Binding-site contacts:
Ligand atom O19 contacts residue TYR56 of chain 1.H at 3.4 Å.
Ligand atom C4 contacts residue TYR64 of chain 1.H at 3.5 Å (hydrophobic).
Ligand atom C6 contacts residue TYR64 of chain 1.H at 3.7 Å (hydrophobic).
Ligand atom C7 contacts residue ASP73 of chain 1.H at 3.5 Å.
Ligand atom O18 contacts residue TYR56 of chain 1.H at 3.7 Å.
Ligand atom C11 contacts residue TRP88 of chain 1.H at 3.6 Å (hydrophobic).
Ligand atom O19 contacts residue TRP60 of chain 1.H at 3.1 Å (h-bond).
Ligand atom C5 contacts residue TYR64 of chain 1.H at 3.5 Å (hydrophobic).
Ligand atom C4 contacts residue LEU36 of chain 1.H at 3.7 Å (hydrophobic).
Ligand atom O2 contacts residue GLY38 of chain 1.H at 3.1 Å.
Ligand atom C9 contacts residue SER129 of chain 1.H at 3.7 Å.
Ligand atom O2 contacts residue ALA50 of chain 1.H at 3.6 Å.
Ligand atom C27 contacts residue GLY126 of chain 1.H at 3.6 Å.
Ligand atom O3 contacts residue ALA50 of chain 1.H at 3.1 Å.
Ligand atom O2 contacts residue LEU40 of chain 1.H at 3.6 Å.
Ligand atom O17 contacts residue SER129 of chain 1.H at 3.1 Å (h-bond).
Ligand atom N16 contacts residue TRP60 of chain 1.H at 3.5 Å (h-bond).
Ligand atom O22 contacts residue LEU36 of chain 1.H at 3.3 Å.
Ligand atom N8 contacts residue ASP73 of chain 1.H at 2.8 Å (salt-bridge).
Ligand atom O18 contacts residue LEU110 of chain 1.H at 3.1 Å.
Ligand atom O17 contacts residue TYR56 of chain 1.H at 2.7 Å (h-bond).
Ligand atom N16 contacts residue TYR56 of chain 1.H at 3.7 Å.
Ligand atom O18 contacts residue TRP60 of chain 1.H at 3.2 Å (h-bond).
Ligand atom C3 contacts residue TYR64 of chain 1.H at 3.4 Å (hydrophobic).
Ligand atom C1 contacts residue TYR64 of chain 1.H at 3.5 Å (hydrophobic).
Ligand atom C30 contacts residue ALA127 of chain 1.H at 3.5 Å (hydrophobic).
Ligand atom C2 contacts residue TYR64 of chain 1.H at 3.5 Å (hydrophobic).
Ligand atom C11 contacts residue THR75 of chain 1.H at 3.7 Å.
Ligand atom C9 contacts residue ASP73 of chain 1.H at 3.6 Å.
Ligand atom BR1 contacts residue TYR47 of chain 1.H at 3.7 Å.
Ligand atom O20 contacts residue TYR64 of chain 1.H at 3.7 Å.
Ligand atom C13 contacts residue TYR93 of chain 1.H at 3.4 Å (hydrophobic).
Ligand atom C27 contacts residue TYR47 of chain 1.H at 3.6 Å (hydrophobic).
Ligand atom O2 contacts residue LEU39 of chain 1.H at 3.1 Å (h-bond).
Ligand atom C12 contacts residue TRP88 of chain 1.H at 3.3 Å (hydrophobic).
Ligand atom BR2 contacts residue TYR64 of chain 1.H at 3.6 Å.
Ligand atom O2 contacts residue LEU125 of chain 1.H at 3.6 Å.
Ligand atom BR2 contacts residue TRP60 of chain 1.H at 3.6 Å.
Ligand atom C13 contacts residue TRP88 of chain 1.H at 3.5 Å (hydrophobic).
Ligand atom O18 contacts residue ALA105 of chain 1.H at 3.7 Å.

A protein and the small-molecule ligand that binds it are described below.
Small molecule (SMILES): O=C(NCc1cc(Br)cc(Br)c1OC(=O)c1ccccc1[N+](=O)[O-])c1ccccc1[N+](=O)[O-]

Sequence of chain 1.H:
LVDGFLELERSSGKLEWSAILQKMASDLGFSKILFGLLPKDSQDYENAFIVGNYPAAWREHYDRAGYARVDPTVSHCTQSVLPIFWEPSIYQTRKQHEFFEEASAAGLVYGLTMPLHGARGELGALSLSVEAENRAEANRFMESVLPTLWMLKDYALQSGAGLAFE